A protein and the small-molecule ligand that binds it are described below.
Small molecule (SMILES): Cn1ccc(-c2ccc(Cl)c(CNc3nc4[nH]c(Cc5ccccc5)cc(=O)n4n3)c2)n1

Binding-site contacts:
Ligand atom C4 contacts residue PHE219 of chain 1.B at 3.8 Å (hydrophobic).
Ligand atom C22 contacts residue ARG216 of chain 1.B at 3.4 Å.
Ligand atom C7 contacts residue PHE219 of chain 1.B at 3.8 Å (hydrophobic).
Ligand atom C30 contacts residue PHE324 of chain 1.B at 3.9 Å (hydrophobic).
Ligand atom C28 contacts residue TYR323 of chain 1.B at 3.7 Å (hydrophobic).
Ligand atom C1 contacts residue ASN322 of chain 1.B at 3.3 Å.
Ligand atom C21 contacts residue TYR276 of chain 1.B at 3.8 Å (hydrophobic).
Ligand atom C23 contacts residue TYR276 of chain 1.B at 3.9 Å (hydrophobic).
Ligand atom C32 contacts residue PHE324 of chain 1.B at 3.8 Å (hydrophobic).
Ligand atom C21 contacts residue ARG216 of chain 1.B at 3.4 Å.
Ligand atom N13 contacts residue ASN322 of chain 1.B at 3.0 Å (h-bond).
Ligand atom N25 contacts residue ARG216 of chain 1.B at 3.2 Å.
Ligand atom C31 contacts residue PHE324 of chain 1.B at 3.7 Å (hydrophobic).
Ligand atom C30 contacts residue PHE283 of chain 1.B at 3.4 Å (hydrophobic).
Ligand atom CL20 contacts residue PHE328 of chain 1.B at 3.8 Å.
Ligand atom CL20 contacts residue ILE325 of chain 1.B at 3.6 Å.
Ligand atom N3 contacts residue PHE219 of chain 1.B at 3.7 Å.
Ligand atom C2 contacts residue ASN322 of chain 1.B at 3.3 Å.
Ligand atom N5 contacts residue PHE219 of chain 1.B at 3.1 Å (h-bond).
Ligand atom O8 contacts residue PHE219 of chain 1.B at 3.1 Å.
Ligand atom C19 contacts residue ASN322 of chain 1.B at 3.4 Å.
Ligand atom C26 contacts residue ARG216 of chain 1.B at 3.6 Å.
Ligand atom N3 contacts residue LEU217 of chain 1.B at 3.2 Å (h-bond).
Ligand atom C23 contacts residue ARG216 of chain 1.B at 3.1 Å.
Ligand atom C29 contacts residue TYR323 of chain 1.B at 3.4 Å (hydrophobic).
Ligand atom C14 contacts residue THR280 of chain 1.B at 3.8 Å.
Ligand atom N24 contacts residue ARG216 of chain 1.B at 3.0 Å (salt-bridge).
Ligand atom CL20 contacts residue ASN322 of chain 1.B at 3.5 Å.
Ligand atom C30 contacts residue TYR323 of chain 1.B at 3.7 Å (hydrophobic).
Ligand atom C12 contacts residue PHE324 of chain 1.B at 3.8 Å (hydrophobic).
Ligand atom N13 contacts residue PHE324 of chain 1.B at 3.8 Å.
Ligand atom C18 contacts residue PHE328 of chain 1.B at 3.5 Å (hydrophobic).
Ligand atom C29 contacts residue PHE283 of chain 1.B at 3.3 Å (hydrophobic).
Ligand atom CL20 contacts residue ALA87 of chain 1.B at 3.6 Å.
Ligand atom C15 contacts residue ARG216 of chain 1.B at 3.7 Å.
Ligand atom C22 contacts residue TYR276 of chain 1.B at 3.7 Å (hydrophobic).
Ligand atom N5 contacts residue SER218 of chain 1.B at 3.6 Å.
Ligand atom C16 contacts residue ARG216 of chain 1.B at 3.7 Å.
Ligand atom C28 contacts residue PHE283 of chain 1.B at 3.9 Å (hydrophobic).
Ligand atom O8 contacts residue SER220 of chain 1.B at 2.9 Å (h-bond).

Sequence of chain 1.B:
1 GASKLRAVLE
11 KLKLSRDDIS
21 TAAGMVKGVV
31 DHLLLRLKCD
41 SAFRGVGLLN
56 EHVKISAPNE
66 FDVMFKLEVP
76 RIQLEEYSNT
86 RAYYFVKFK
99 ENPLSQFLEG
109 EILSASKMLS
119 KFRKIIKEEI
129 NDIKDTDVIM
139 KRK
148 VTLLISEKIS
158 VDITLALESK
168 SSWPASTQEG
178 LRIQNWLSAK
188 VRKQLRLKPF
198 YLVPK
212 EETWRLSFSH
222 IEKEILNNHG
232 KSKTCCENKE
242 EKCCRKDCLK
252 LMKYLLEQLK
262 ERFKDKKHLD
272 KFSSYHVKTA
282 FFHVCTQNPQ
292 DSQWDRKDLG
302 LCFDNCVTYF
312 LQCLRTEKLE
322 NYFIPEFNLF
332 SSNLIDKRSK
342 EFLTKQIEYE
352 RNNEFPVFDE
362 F